Binding-site contacts:
Ligand atom C7 contacts residue ASN654 of chain 1.C at 4.1 Å.
Ligand atom C1 contacts residue ASN654 of chain 1.C at 1.4 Å.
Ligand atom N2 contacts residue ASN654 of chain 1.C at 3.0 Å (h-bond).
Ligand atom C3 contacts residue ASN654 of chain 1.C at 3.8 Å.
Ligand atom C8 contacts residue ASN654 of chain 1.C at 4.3 Å.
Ligand atom C5 contacts residue ASN654 of chain 1.C at 3.7 Å.
Ligand atom O5 contacts residue ASN654 of chain 1.C at 2.3 Å (h-bond).
Ligand atom C4 contacts residue ASN654 of chain 1.C at 4.2 Å.
Ligand atom C2 contacts residue ASN654 of chain 1.C at 2.5 Å.
Ligand atom C8 contacts residue TYR652 of chain 1.C at 3.7 Å (hydrophobic).

This small molecule binds to this protein.
Small molecule (SMILES): CC(=O)N[C@@H]1[C@@H](O)[C@H](O)[C@@H](CO)O[C@H]1O

Sequence of chain 1.C:
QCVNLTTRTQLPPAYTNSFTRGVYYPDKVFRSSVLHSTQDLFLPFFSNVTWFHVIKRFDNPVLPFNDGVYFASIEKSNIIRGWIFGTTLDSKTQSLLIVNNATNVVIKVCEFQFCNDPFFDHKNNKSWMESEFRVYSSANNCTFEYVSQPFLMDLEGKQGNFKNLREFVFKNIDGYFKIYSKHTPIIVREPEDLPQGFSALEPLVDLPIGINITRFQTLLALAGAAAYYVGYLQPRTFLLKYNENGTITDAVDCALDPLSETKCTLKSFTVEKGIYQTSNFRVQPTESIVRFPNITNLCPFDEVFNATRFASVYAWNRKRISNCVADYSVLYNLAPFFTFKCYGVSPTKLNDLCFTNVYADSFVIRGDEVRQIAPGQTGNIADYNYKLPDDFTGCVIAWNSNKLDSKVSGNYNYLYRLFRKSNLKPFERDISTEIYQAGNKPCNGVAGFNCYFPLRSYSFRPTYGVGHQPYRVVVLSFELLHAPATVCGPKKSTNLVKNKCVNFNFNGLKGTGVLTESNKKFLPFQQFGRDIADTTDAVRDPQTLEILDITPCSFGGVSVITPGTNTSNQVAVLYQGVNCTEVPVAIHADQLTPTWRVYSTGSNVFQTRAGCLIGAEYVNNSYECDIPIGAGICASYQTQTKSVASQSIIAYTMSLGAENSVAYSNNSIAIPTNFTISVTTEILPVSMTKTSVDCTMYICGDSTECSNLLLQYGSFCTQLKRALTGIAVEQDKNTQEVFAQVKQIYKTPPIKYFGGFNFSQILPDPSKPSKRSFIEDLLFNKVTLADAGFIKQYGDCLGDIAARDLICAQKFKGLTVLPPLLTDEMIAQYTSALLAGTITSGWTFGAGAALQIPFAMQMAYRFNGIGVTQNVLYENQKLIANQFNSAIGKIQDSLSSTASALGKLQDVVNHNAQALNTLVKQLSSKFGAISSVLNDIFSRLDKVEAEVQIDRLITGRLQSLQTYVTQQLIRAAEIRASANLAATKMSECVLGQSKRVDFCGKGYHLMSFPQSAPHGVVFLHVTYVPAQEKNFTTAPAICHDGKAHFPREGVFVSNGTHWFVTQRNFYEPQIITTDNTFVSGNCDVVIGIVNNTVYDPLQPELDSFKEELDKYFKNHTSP